Binding-site contacts:
Ligand atom C07 contacts residue LEU82 of chain 1.A at 3.7 Å (hydrophobic).
Ligand atom C01 contacts residue PHE282 of chain 1.A at 3.2 Å (hydrophobic).
Ligand atom C06 contacts residue ALA232 of chain 1.A at 4.0 Å (hydrophobic).
Ligand atom C05 contacts residue LEU82 of chain 1.A at 3.6 Å (hydrophobic).
Ligand atom C09 contacts residue ARG76 of chain 1.A at 4.0 Å.
Ligand atom O11 contacts residue LEU82 of chain 1.A at 3.6 Å.
Ligand atom C08 contacts residue ALA232 of chain 1.A at 3.7 Å (hydrophobic).
Ligand atom O10 contacts residue SER231 of chain 1.A at 3.5 Å.
Ligand atom S02 contacts residue PHE282 of chain 1.A at 3.8 Å.
Ligand atom S02 contacts residue ALA232 of chain 1.A at 4.1 Å.
Ligand atom S02 contacts residue PHE166 of chain 1.A at 3.3 Å.
Ligand atom O10 contacts residue SER79 of chain 1.A at 3.8 Å.
Ligand atom C03 contacts residue PHE166 of chain 1.A at 4.2 Å (hydrophobic).
Ligand atom C07 contacts residue ALA232 of chain 1.A at 4.0 Å (hydrophobic).
Ligand atom O11 contacts residue SER228 of chain 1.A at 2.6 Å (h-bond).
Ligand atom O11 contacts residue ILE81 of chain 1.A at 3.9 Å.
Ligand atom C07 contacts residue SER231 of chain 1.A at 3.8 Å.
Ligand atom C06 contacts residue SER228 of chain 1.A at 4.2 Å.
Ligand atom C04 contacts residue HEM1 of chain 1.C at 3.5 Å.
Ligand atom C06 contacts residue LEU82 of chain 1.A at 3.6 Å (hydrophobic).
Ligand atom C08 contacts residue LEU82 of chain 1.A at 3.9 Å (hydrophobic).
Ligand atom C03 contacts residue ALA232 of chain 1.A at 3.4 Å (hydrophobic).
Ligand atom C08 contacts residue VAL165 of chain 1.A at 4.2 Å (hydrophobic).
Ligand atom O11 contacts residue SER79 of chain 1.A at 2.5 Å (h-bond).
Ligand atom C01 contacts residue HEM1 of chain 1.C at 3.2 Å.
Ligand atom C07 contacts residue VAL165 of chain 1.A at 4.2 Å (hydrophobic).
Ligand atom O10 contacts residue ARG76 of chain 1.A at 3.1 Å (salt-bridge).
Ligand atom C09 contacts residue SER79 of chain 1.A at 3.5 Å.
Ligand atom C08 contacts residue PHE169 of chain 1.A at 3.9 Å (hydrophobic).
Ligand atom C04 contacts residue ALA232 of chain 1.A at 3.4 Å (hydrophobic).
Ligand atom C04 contacts residue LEU82 of chain 1.A at 3.7 Å (hydrophobic).
Ligand atom C07 contacts residue PHE169 of chain 1.A at 4.3 Å (hydrophobic).
Ligand atom C07 contacts residue ARG76 of chain 1.A at 4.1 Å.
Ligand atom C03 contacts residue LEU82 of chain 1.A at 3.9 Å (hydrophobic).
Ligand atom C09 contacts residue SER228 of chain 1.A at 3.3 Å.
Ligand atom C05 contacts residue ALA232 of chain 1.A at 3.7 Å (hydrophobic).
Ligand atom O10 contacts residue SER228 of chain 1.A at 3.3 Å.
Ligand atom C08 contacts residue PHE166 of chain 1.A at 4.1 Å (hydrophobic).
Ligand atom C05 contacts residue HEM1 of chain 1.C at 3.7 Å.
Ligand atom C09 contacts residue LEU82 of chain 1.A at 4.1 Å (hydrophobic).

Sequence of chain 1.A:
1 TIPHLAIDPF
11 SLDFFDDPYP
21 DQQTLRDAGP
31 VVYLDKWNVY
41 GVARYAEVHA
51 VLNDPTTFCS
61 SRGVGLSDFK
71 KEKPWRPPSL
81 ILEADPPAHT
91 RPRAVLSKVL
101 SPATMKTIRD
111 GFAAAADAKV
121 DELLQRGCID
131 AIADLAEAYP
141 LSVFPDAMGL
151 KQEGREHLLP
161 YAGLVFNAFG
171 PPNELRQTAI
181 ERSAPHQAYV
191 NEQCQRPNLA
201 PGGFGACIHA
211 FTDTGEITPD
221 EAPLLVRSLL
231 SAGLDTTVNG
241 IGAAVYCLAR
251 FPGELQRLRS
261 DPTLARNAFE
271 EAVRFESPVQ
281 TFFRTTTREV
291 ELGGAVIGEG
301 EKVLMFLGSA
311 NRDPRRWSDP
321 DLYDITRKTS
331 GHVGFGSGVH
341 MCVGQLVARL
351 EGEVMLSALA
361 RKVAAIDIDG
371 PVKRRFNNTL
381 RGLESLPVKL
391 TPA

The protein below binds the small molecule below.
Small molecule (SMILES): CSc1ccc(C(=O)O)cc1